This protein binds this small molecule.
Small molecule (SMILES): CC1=C(CC(=O)O)c2cc(F)ccc2/C1=C\c1ccc([S@@](C)=O)cc1

Binding-site contacts:
Ligand atom F contacts residue TYR24 of chain 1.A at 3.8 Å.
Ligand atom C6 contacts residue VAL54 of chain 1.A at 4.0 Å (hydrophobic).
Ligand atom C15 contacts residue HIS222 of chain 1.A at 4.0 Å.
Ligand atom C16 contacts residue TYR24 of chain 1.A at 3.5 Å (hydrophobic).
Ligand atom C15 contacts residue TRP227 of chain 1.A at 3.8 Å (hydrophobic).
Ligand atom C4 contacts residue VAL54 of chain 1.A at 3.9 Å (hydrophobic).
Ligand atom C17 contacts residue TYR24 of chain 1.A at 4.2 Å (hydrophobic).
Ligand atom C11 contacts residue NAP1 of chain 1.D at 3.2 Å.
Ligand atom C2 contacts residue ILE129 of chain 1.A at 4.0 Å (hydrophobic).
Ligand atom C5 contacts residue VAL54 of chain 1.A at 4.2 Å (hydrophobic).
Ligand atom C19 contacts residue TRP227 of chain 1.A at 3.9 Å (hydrophobic).
Ligand atom C16 contacts residue TRP227 of chain 1.A at 3.4 Å (hydrophobic).
Ligand atom C12 contacts residue TYR55 of chain 1.A at 3.3 Å (hydrophobic).
Ligand atom C6 contacts residue TRP86 of chain 1.A at 4.1 Å (hydrophobic).
Ligand atom F contacts residue HIS222 of chain 1.A at 3.0 Å.
Ligand atom C20 contacts residue ILE129 of chain 1.A at 3.6 Å (hydrophobic).
Ligand atom C14 contacts residue LEU306 of chain 1.A at 4.2 Å (hydrophobic).
Ligand atom C14 contacts residue HIS222 of chain 1.A at 4.1 Å.
Ligand atom F contacts residue TRP227 of chain 1.A at 3.5 Å.
Ligand atom F contacts residue LEU306 of chain 1.A at 4.2 Å.
Ligand atom C1 contacts residue ILE129 of chain 1.A at 4.0 Å (hydrophobic).
Ligand atom O2 contacts residue TYR24 of chain 1.A at 4.0 Å.
Ligand atom C9 contacts residue TRP86 of chain 1.A at 3.6 Å (hydrophobic).
Ligand atom C12 contacts residue NAP1 of chain 1.D at 3.0 Å.
Ligand atom C17 contacts residue TRP227 of chain 1.A at 3.9 Å (hydrophobic).
Ligand atom O1 contacts residue ILE129 of chain 1.A at 4.2 Å.
Ligand atom C11 contacts residue LEU306 of chain 1.A at 3.8 Å (hydrophobic).
Ligand atom C15 contacts residue TYR24 of chain 1.A at 3.8 Å (hydrophobic).
Ligand atom F contacts residue GLU224 of chain 1.A at 3.5 Å.
Ligand atom C20 contacts residue TRP227 of chain 1.A at 3.5 Å (hydrophobic).
Ligand atom C9 contacts residue LEU308 of chain 1.A at 4.1 Å (hydrophobic).
Ligand atom C12 contacts residue HIS117 of chain 1.A at 3.9 Å.
Ligand atom C19 contacts residue ILE129 of chain 1.A at 3.7 Å (hydrophobic).
Ligand atom O3 contacts residue HIS117 of chain 1.A at 2.8 Å (h-bond).
Ligand atom C9 contacts residue HIS117 of chain 1.A at 3.7 Å.
Ligand atom C10 contacts residue LEU308 of chain 1.A at 4.1 Å (hydrophobic).
Ligand atom O3 contacts residue TYR55 of chain 1.A at 2.5 Å (h-bond).
Ligand atom O3 contacts residue NAP1 of chain 1.D at 2.8 Å.
Ligand atom O2 contacts residue TYR55 of chain 1.A at 3.4 Å (h-bond).
Ligand atom O2 contacts residue NAP1 of chain 1.D at 3.2 Å.

Sequence of chain 1.A:
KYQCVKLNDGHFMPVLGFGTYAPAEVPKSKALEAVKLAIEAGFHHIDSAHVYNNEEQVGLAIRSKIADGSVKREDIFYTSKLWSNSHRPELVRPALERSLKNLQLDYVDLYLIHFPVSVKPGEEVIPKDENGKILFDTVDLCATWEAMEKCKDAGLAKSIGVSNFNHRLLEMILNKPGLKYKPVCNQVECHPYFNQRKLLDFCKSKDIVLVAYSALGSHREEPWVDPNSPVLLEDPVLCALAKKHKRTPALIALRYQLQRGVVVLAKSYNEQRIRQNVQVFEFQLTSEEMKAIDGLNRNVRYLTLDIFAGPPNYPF